A small-molecule ligand and the protein it binds are described below.
Small molecule (SMILES): C/C1=C/C(=O)O[C@@H]2C[C@@H](CC[C@H](C)/C=C\CC1)O[C@@](O)([C@@H]1CSC(=O)N1)C2

Sequence of chain 1.A:
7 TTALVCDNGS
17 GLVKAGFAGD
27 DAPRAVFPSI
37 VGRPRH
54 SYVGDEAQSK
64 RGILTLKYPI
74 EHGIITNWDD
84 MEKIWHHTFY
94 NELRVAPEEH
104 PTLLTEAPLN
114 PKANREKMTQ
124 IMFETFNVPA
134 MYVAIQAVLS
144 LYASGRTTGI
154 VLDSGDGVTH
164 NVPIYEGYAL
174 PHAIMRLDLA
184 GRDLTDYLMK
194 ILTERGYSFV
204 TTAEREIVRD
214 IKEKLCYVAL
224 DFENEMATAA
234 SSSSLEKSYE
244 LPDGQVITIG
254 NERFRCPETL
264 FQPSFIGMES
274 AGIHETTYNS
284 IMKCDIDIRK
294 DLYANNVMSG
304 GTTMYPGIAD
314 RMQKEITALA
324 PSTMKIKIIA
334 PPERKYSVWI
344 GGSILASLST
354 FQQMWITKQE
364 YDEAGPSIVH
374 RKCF

Binding-site contacts:
Ligand atom O4 contacts residue ARG212 of chain 1.A at 3.1 Å (salt-bridge).
Ligand atom C9 contacts residue TYR71 of chain 1.A at 3.7 Å (hydrophobic).
Ligand atom C10 contacts residue TYR71 of chain 1.A at 3.5 Å (hydrophobic).
Ligand atom O3 contacts residue TYR71 of chain 1.A at 2.9 Å (h-bond).
Ligand atom O5 contacts residue LYS215 of chain 1.A at 3.6 Å.
Ligand atom C16 contacts residue TYR71 of chain 1.A at 3.7 Å (hydrophobic).
Ligand atom S1 contacts residue GLU209 of chain 1.A at 3.7 Å.
Ligand atom N1 contacts residue ASP159 of chain 1.A at 2.8 Å (salt-bridge).
Ligand atom C19 contacts residue ARG212 of chain 1.A at 3.6 Å.
Ligand atom C18 contacts residue THR188 of chain 1.A at 3.7 Å.
Ligand atom C2 contacts residue ARG212 of chain 1.A at 3.5 Å.
Ligand atom C16 contacts residue ARG185 of chain 1.A at 3.8 Å.
Ligand atom O4 contacts residue GLU209 of chain 1.A at 2.7 Å (salt-bridge).
Ligand atom C17 contacts residue ARG208 of chain 1.A at 3.5 Å.
Ligand atom O2 contacts residue LEU18 of chain 1.A at 3.6 Å.
Ligand atom C17 contacts residue TYR71 of chain 1.A at 3.7 Å (hydrophobic).
Ligand atom N1 contacts residue ARG185 of chain 1.A at 3.6 Å.
Ligand atom C3 contacts residue ARG212 of chain 1.A at 3.7 Å.
Ligand atom O3 contacts residue GLU209 of chain 1.A at 3.8 Å.
Ligand atom C10 contacts residue ILE36 of chain 1.A at 3.7 Å (hydrophobic).
Ligand atom C18 contacts residue ASP159 of chain 1.A at 3.6 Å.
Ligand atom C16 contacts residue ASP159 of chain 1.A at 3.7 Å.
Ligand atom C1 contacts residue LEU18 of chain 1.A at 3.7 Å (hydrophobic).
Ligand atom C12 contacts residue GLY17 of chain 1.A at 3.1 Å.
Ligand atom O5 contacts residue ARG212 of chain 1.A at 3.5 Å.
Ligand atom C14 contacts residue ASP159 of chain 1.A at 3.5 Å.
Ligand atom C5 contacts residue GLU209 of chain 1.A at 3.5 Å.
Ligand atom C18 contacts residue ARG212 of chain 1.A at 3.7 Å.
Ligand atom C20 contacts residue GLU209 of chain 1.A at 3.4 Å.
Ligand atom C11 contacts residue TYR71 of chain 1.A at 3.8 Å (hydrophobic).
Ligand atom O5 contacts residue ARG185 of chain 1.A at 3.6 Å.
Ligand atom C20 contacts residue GLN61 of chain 1.A at 3.5 Å.
Ligand atom S1 contacts residue ARG208 of chain 1.A at 3.4 Å.
Ligand atom O5 contacts residue GLY184 of chain 1.A at 3.7 Å.
Ligand atom C15 contacts residue GLU209 of chain 1.A at 3.7 Å.
Ligand atom C13 contacts residue GLY17 of chain 1.A at 3.6 Å.
Ligand atom C8 contacts residue GLU209 of chain 1.A at 3.4 Å.
Ligand atom O5 contacts residue THR188 of chain 1.A at 2.6 Å (h-bond).
Ligand atom C17 contacts residue GLU209 of chain 1.A at 3.3 Å.
Ligand atom O5 contacts residue ASP159 of chain 1.A at 3.7 Å.